This protein binds this small molecule.
Small molecule (SMILES): CC/C(=C(\c1ccc(O)cc1)c1ccc(OCCN(C)C)cc1)c1ccccc1

Sequence of chain 2.F:
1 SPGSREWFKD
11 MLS

Binding-site contacts:
Ligand atom C25 contacts residue PRO2 of chain 2.F at 2.9 Å (hydrophobic).
Ligand atom C25 contacts residue LEU73 of chain 2.C at 3.9 Å (hydrophobic).
Ligand atom C22 contacts residue MET62 of chain 2.C at 3.6 Å (hydrophobic).
Ligand atom C15 contacts residue GLY240 of chain 2.C at 3.7 Å.
Ligand atom O4 contacts residue LEU106 of chain 2.C at 3.9 Å.
Ligand atom O4 contacts residue GLU72 of chain 2.C at 2.7 Å (salt-bridge).
Ligand atom O4 contacts residue ARG113 of chain 2.C at 3.1 Å (salt-bridge).
Ligand atom C13 contacts residue HIS243 of chain 2.C at 3.9 Å.
Ligand atom C13 contacts residue MET140 of chain 2.C at 3.8 Å (hydrophobic).
Ligand atom C21 contacts residue MET62 of chain 2.C at 3.3 Å (hydrophobic).
Ligand atom C10 contacts residue LEU147 of chain 2.C at 3.4 Å (hydrophobic).
Ligand atom C18 contacts residue ALA69 of chain 2.C at 3.6 Å (hydrophobic).
Ligand atom C5 contacts residue LEU106 of chain 2.C at 3.9 Å (hydrophobic).
Ligand atom C20 contacts residue LEU244 of chain 2.C at 3.8 Å (hydrophobic).
Ligand atom C2 contacts residue ALA69 of chain 2.C at 3.8 Å (hydrophobic).
Ligand atom C14 contacts residue HIS243 of chain 2.C at 3.3 Å.
Ligand atom C24 contacts residue ASP70 of chain 2.C at 3.5 Å.
Ligand atom O20 contacts residue LEU244 of chain 2.C at 3.6 Å.
Ligand atom C19 contacts residue ALA69 of chain 2.C at 3.3 Å (hydrophobic).
Ligand atom N24 contacts residue ASP70 of chain 2.C at 2.7 Å (salt-bridge).
Ligand atom C10 contacts residue ILE143 of chain 2.C at 3.6 Å (hydrophobic).
Ligand atom C26 contacts residue SER1 of chain 2.F at 3.7 Å.
Ligand atom C2 contacts residue LEU65 of chain 2.C at 3.6 Å (hydrophobic).
Ligand atom C26 contacts residue PRO2 of chain 2.F at 3.5 Å (hydrophobic).
Ligand atom C21 contacts residue THR66 of chain 2.C at 3.7 Å.
Ligand atom C18 contacts residue LEU103 of chain 2.C at 3.7 Å (hydrophobic).
Ligand atom C12 contacts residue MET140 of chain 2.C at 3.6 Å (hydrophobic).
Ligand atom C25 contacts residue ASP70 of chain 2.C at 3.3 Å.
Ligand atom C26 contacts residue ASP70 of chain 2.C at 3.6 Å.
Ligand atom C20 contacts residue ALA69 of chain 2.C at 3.8 Å (hydrophobic).
Ligand atom C23 contacts residue ASP70 of chain 2.C at 3.8 Å.
Ligand atom C21 contacts residue LEU244 of chain 2.C at 3.8 Å (hydrophobic).
Ligand atom C19 contacts residue TRP102 of chain 2.C at 3.9 Å (hydrophobic).
Ligand atom N24 contacts residue PRO2 of chain 2.F at 3.6 Å.
Ligand atom C25 contacts residue TRP102 of chain 2.C at 3.8 Å (hydrophobic).
Ligand atom C15 contacts residue LEU244 of chain 2.C at 3.8 Å (hydrophobic).
Ligand atom C4 contacts residue GLU72 of chain 2.C at 3.4 Å.
Ligand atom C5 contacts residue LEU110 of chain 2.C at 3.9 Å (hydrophobic).
Ligand atom C3 contacts residue GLU72 of chain 2.C at 3.3 Å.
Ligand atom C9 contacts residue PHE123 of chain 2.C at 3.8 Å (hydrophobic).

Sequence of chain 2.C:
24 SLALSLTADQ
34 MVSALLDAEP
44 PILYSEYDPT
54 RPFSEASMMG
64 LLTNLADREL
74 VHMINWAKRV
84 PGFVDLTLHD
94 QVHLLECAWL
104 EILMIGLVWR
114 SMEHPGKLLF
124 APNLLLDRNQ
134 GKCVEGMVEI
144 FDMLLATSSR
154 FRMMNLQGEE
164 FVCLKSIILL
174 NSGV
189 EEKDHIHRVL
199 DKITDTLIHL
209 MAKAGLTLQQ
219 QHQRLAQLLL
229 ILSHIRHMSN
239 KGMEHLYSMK